Sequence of chain 1.H:
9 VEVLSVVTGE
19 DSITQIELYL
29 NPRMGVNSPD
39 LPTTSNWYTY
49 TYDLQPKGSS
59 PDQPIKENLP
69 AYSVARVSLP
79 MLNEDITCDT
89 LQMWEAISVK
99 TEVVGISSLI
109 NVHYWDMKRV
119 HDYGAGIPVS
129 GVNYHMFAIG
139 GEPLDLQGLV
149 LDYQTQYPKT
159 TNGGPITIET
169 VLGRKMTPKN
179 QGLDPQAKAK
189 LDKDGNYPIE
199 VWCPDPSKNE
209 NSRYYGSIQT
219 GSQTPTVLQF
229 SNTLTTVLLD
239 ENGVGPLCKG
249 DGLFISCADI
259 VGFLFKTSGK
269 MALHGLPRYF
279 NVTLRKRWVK

The small molecule below binds the protein below.
Small molecule (SMILES): CC(=O)N[C@H]1[C@H]([C@H](O)[C@H](O)CO)O[C@@](O[C@@H]2[C@@H](O)[C@H](O)O[C@H](CO)[C@@H]2O)(C(=O)O)C[C@@H]1O

Binding-site contacts:
Ligand atom C4 contacts residue ASP51 of chain 1.H at 3.9 Å.
Ligand atom C11 contacts residue TRP45 of chain 1.H at 4.2 Å (hydrophobic).
Ligand atom C1 contacts residue SER266 of chain 1.H at 3.5 Å.
Ligand atom O1A contacts residue LYS268 of chain 1.H at 3.7 Å.
Ligand atom O4 contacts residue LYS264 of chain 1.H at 3.1 Å (salt-bridge).
Ligand atom C4 contacts residue LYS264 of chain 1.H at 3.7 Å.
Ligand atom C11 contacts residue LYS264 of chain 1.H at 4.0 Å.
Ligand atom C11 contacts residue TYR50 of chain 1.H at 3.7 Å (hydrophobic).
Ligand atom C5 contacts residue ASP51 of chain 1.H at 3.6 Å.
Ligand atom C1 contacts residue LYS268 of chain 1.H at 4.1 Å.
Ligand atom C3 contacts residue ASP114 of chain 1.H at 4.0 Å.
Ligand atom C5 contacts residue LYS264 of chain 1.H at 4.3 Å.
Ligand atom C7 contacts residue ASP51 of chain 1.H at 4.3 Å.
Ligand atom O4 contacts residue TRP45 of chain 1.H at 3.5 Å.
Ligand atom C4 contacts residue SER266 of chain 1.H at 4.5 Å.
Ligand atom C10 contacts residue TRP45 of chain 1.H at 3.9 Å (hydrophobic).
Ligand atom O1A contacts residue SER266 of chain 1.H at 2.5 Å (h-bond).
Ligand atom O1B contacts residue LYS268 of chain 1.H at 3.2 Å (salt-bridge).
Ligand atom O9 contacts residue LYS268 of chain 1.H at 3.5 Å (salt-bridge).
Ligand atom C6 contacts residue ASP51 of chain 1.H at 3.7 Å.
Ligand atom O10 contacts residue TRP45 of chain 1.H at 3.4 Å (h-bond).
Ligand atom O1A contacts residue ASP114 of chain 1.H at 4.5 Å.
Ligand atom O1B contacts residue SER266 of chain 1.H at 3.7 Å.
Ligand atom N5 contacts residue ASP51 of chain 1.H at 2.7 Å (salt-bridge).
Ligand atom C10 contacts residue ASP51 of chain 1.H at 3.6 Å.
Ligand atom N5 contacts residue LYS264 of chain 1.H at 3.6 Å.
Ligand atom C10 contacts residue LYS264 of chain 1.H at 4.0 Å.
Ligand atom C11 contacts residue ASP51 of chain 1.H at 3.5 Å.